Sequence of chain 1.A:
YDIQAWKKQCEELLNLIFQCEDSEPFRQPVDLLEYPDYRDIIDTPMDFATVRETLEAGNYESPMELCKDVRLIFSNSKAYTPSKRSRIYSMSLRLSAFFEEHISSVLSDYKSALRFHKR

The protein below binds the small molecule below.
Small molecule (SMILES): CNC(=O)c1scc2c1OCCO2

Binding-site contacts:
Ligand atom C07 contacts residue SER80 of chain 1.A at 3.4 Å.
Ligand atom C06 contacts residue ILE91 of chain 1.A at 3.6 Å (hydrophobic).
Ligand atom O13 contacts residue SER89 of chain 1.A at 3.7 Å.
Ligand atom C03 contacts residue ILE91 of chain 1.A at 4.1 Å (hydrophobic).
Ligand atom S08 contacts residue SER89 of chain 1.A at 3.8 Å.
Ligand atom C11 contacts residue TYR38 of chain 1.A at 3.8 Å (hydrophobic).
Ligand atom O12 contacts residue TYR38 of chain 1.A at 3.5 Å.
Ligand atom S08 contacts residue TYR92 of chain 1.A at 4.0 Å.
Ligand atom C10 contacts residue VAL33 of chain 1.A at 4.0 Å (hydrophobic).
Ligand atom O09 contacts residue TYR83 of chain 1.A at 4.2 Å.
Ligand atom S08 contacts residue THR84 of chain 1.A at 3.6 Å (h-bond).
Ligand atom O12 contacts residue TYR83 of chain 1.A at 3.9 Å.
Ligand atom O13 contacts residue THR84 of chain 1.A at 4.4 Å.
Ligand atom C01 contacts residue TYR38 of chain 1.A at 3.6 Å (hydrophobic).
Ligand atom C06 contacts residue TYR83 of chain 1.A at 3.9 Å (hydrophobic).
Ligand atom C04 contacts residue ILE91 of chain 1.A at 3.9 Å (hydrophobic).
Ligand atom C10 contacts residue ILE91 of chain 1.A at 4.2 Å (hydrophobic).
Ligand atom C11 contacts residue VAL33 of chain 1.A at 4.2 Å (hydrophobic).
Ligand atom C01 contacts residue ILE91 of chain 1.A at 4.3 Å (hydrophobic).
Ligand atom C06 contacts residue SER80 of chain 1.A at 4.4 Å.
Ligand atom C05 contacts residue ILE91 of chain 1.A at 3.8 Å (hydrophobic).
Ligand atom O12 contacts residue ILE91 of chain 1.A at 3.9 Å.
Ligand atom C07 contacts residue ILE91 of chain 1.A at 3.7 Å (hydrophobic).
Ligand atom O09 contacts residue SER80 of chain 1.A at 4.5 Å.
Ligand atom O09 contacts residue ILE91 of chain 1.A at 4.0 Å.
Ligand atom C07 contacts residue THR84 of chain 1.A at 4.3 Å.
Ligand atom C05 contacts residue TYR83 of chain 1.A at 3.7 Å (hydrophobic).
Ligand atom C11 contacts residue TYR83 of chain 1.A at 4.0 Å (hydrophobic).
Ligand atom C04 contacts residue TYR83 of chain 1.A at 4.2 Å (hydrophobic).
Ligand atom O13 contacts residue PRO85 of chain 1.A at 3.7 Å.
Ligand atom S08 contacts residue ILE91 of chain 1.A at 4.0 Å.
Ligand atom C03 contacts residue PRO85 of chain 1.A at 4.4 Å (hydrophobic).
Ligand atom S08 contacts residue SER80 of chain 1.A at 4.3 Å.
Ligand atom N02 contacts residue TYR38 of chain 1.A at 3.5 Å.
Ligand atom C07 contacts residue TYR83 of chain 1.A at 4.3 Å (hydrophobic).
Ligand atom N02 contacts residue ILE91 of chain 1.A at 3.9 Å.